Sequence of chain 1.A:
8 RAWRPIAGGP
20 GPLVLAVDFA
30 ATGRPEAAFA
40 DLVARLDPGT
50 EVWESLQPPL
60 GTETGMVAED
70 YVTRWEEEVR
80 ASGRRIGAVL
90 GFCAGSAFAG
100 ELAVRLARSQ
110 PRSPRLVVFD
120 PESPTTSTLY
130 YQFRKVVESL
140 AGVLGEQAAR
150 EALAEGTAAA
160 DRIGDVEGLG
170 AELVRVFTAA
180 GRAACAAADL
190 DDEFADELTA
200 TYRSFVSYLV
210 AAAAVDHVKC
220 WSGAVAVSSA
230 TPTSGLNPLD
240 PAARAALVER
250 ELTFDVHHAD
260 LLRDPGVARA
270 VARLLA

This protein binds this small molecule.
Small molecule (SMILES): C/C=C/C/C=C/CC[C@]1(O)NC(=O)C[C@@H]1O

Binding-site contacts:
Ligand atom CAG contacts residue CYS92 of chain 1.A at 2.8 Å (hydrophobic).
Ligand atom CAO contacts residue PRO34 of chain 1.A at 3.4 Å (hydrophobic).
Ligand atom OAA contacts residue CYS92 of chain 1.A at 3.4 Å (h-bond).
Ligand atom CAE contacts residue ALA93 of chain 1.A at 3.9 Å (hydrophobic).
Ligand atom CAK contacts residue PHE204 of chain 1.A at 3.6 Å (hydrophobic).
Ligand atom OAB contacts residue CYS92 of chain 1.A at 3.0 Å (h-bond).
Ligand atom CAM contacts residue ARG33 of chain 1.A at 4.0 Å.
Ligand atom CAP contacts residue VAL135 of chain 1.A at 3.9 Å (hydrophobic).
Ligand atom CAP contacts residue LYS134 of chain 1.A at 3.2 Å.
Ligand atom CAH contacts residue GLU35 of chain 1.A at 3.7 Å.
Ligand atom CAG contacts residue HIS257 of chain 1.A at 3.4 Å.
Ligand atom CAE contacts residue GLN131 of chain 1.A at 4.2 Å.
Ligand atom OAC contacts residue GLU35 of chain 1.A at 2.9 Å (salt-bridge).
Ligand atom OAA contacts residue HIS257 of chain 1.A at 2.7 Å (h-bond).
Ligand atom CAE contacts residue CYS92 of chain 1.A at 2.7 Å (hydrophobic).
Ligand atom CAH contacts residue CYS92 of chain 1.A at 4.0 Å (hydrophobic).
Ligand atom CAH contacts residue PHE91 of chain 1.A at 4.1 Å (hydrophobic).
Ligand atom CAL contacts residue GLN131 of chain 1.A at 4.2 Å.
Ligand atom CAN contacts residue PRO34 of chain 1.A at 3.9 Å (hydrophobic).
Ligand atom OAB contacts residue LEU208 of chain 1.A at 4.2 Å.
Ligand atom CAI contacts residue GLN131 of chain 1.A at 4.1 Å.
Ligand atom OAC contacts residue ARG33 of chain 1.A at 3.5 Å (salt-bridge).
Ligand atom CAM contacts residue PRO34 of chain 1.A at 4.0 Å (hydrophobic).
Ligand atom CAF contacts residue GLN131 of chain 1.A at 3.7 Å.
Ligand atom CAI contacts residue GLU35 of chain 1.A at 3.5 Å.
Ligand atom CAJ contacts residue GLU35 of chain 1.A at 3.6 Å.
Ligand atom CAK contacts residue GLN131 of chain 1.A at 3.8 Å.
Ligand atom CAN contacts residue VAL135 of chain 1.A at 3.9 Å (hydrophobic).
Ligand atom CAG contacts residue PHE91 of chain 1.A at 3.8 Å (hydrophobic).
Ligand atom CAN contacts residue LYS134 of chain 1.A at 4.2 Å.
Ligand atom OAC contacts residue PHE91 of chain 1.A at 3.6 Å.
Ligand atom OAA contacts residue GLU35 of chain 1.A at 3.8 Å.
Ligand atom OAB contacts residue ALA93 of chain 1.A at 3.1 Å (h-bond).
Ligand atom CAL contacts residue PHE204 of chain 1.A at 4.2 Å (hydrophobic).
Ligand atom CAF contacts residue CYS92 of chain 1.A at 1.8 Å (hydrophobic).
Ligand atom CAP contacts residue SER138 of chain 1.A at 3.7 Å.
Ligand atom NAD contacts residue ARG33 of chain 1.A at 4.3 Å.
Ligand atom NAD contacts residue CYS92 of chain 1.A at 3.9 Å.
Ligand atom CAP contacts residue PRO34 of chain 1.A at 3.9 Å (hydrophobic).
Ligand atom CAJ contacts residue PHE204 of chain 1.A at 4.0 Å (hydrophobic).